Sequence of chain 3.E:
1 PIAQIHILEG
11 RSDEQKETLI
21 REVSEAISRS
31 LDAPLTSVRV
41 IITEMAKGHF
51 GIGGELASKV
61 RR

The small molecule below binds the protein below.
Small molecule (SMILES): C/C=C\C(=O)C(=O)O

Sequence of chain 6.E:
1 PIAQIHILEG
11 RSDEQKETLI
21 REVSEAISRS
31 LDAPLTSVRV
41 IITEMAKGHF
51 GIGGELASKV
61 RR

Binding-site contacts:
Ligand atom O2 contacts residue ARG61 of chain 1.E at 3.2 Å (salt-bridge).
Ligand atom C5 contacts residue ILE2 of chain 6.E at 3.3 Å (hydrophobic).
Ligand atom C2 contacts residue PHE50 of chain 1.E at 4.0 Å (hydrophobic).
Ligand atom O2 contacts residue SER37 of chain 6.E at 4.2 Å.
Ligand atom O3 contacts residue ARG39 of chain 3.E at 3.0 Å (salt-bridge).
Ligand atom C4 contacts residue ILE2 of chain 6.E at 3.9 Å (hydrophobic).
Ligand atom O1 contacts residue ARG61 of chain 1.E at 3.0 Å (salt-bridge).
Ligand atom O3 contacts residue SER37 of chain 6.E at 4.4 Å.
Ligand atom C1 contacts residue ARG61 of chain 1.E at 3.7 Å.
Ligand atom C2 contacts residue SER37 of chain 6.E at 3.9 Å.
Ligand atom C1 contacts residue SER37 of chain 6.E at 4.0 Å.
Ligand atom C3 contacts residue SER37 of chain 6.E at 3.5 Å.
Ligand atom C4 contacts residue SER37 of chain 6.E at 4.0 Å.
Ligand atom C1 contacts residue ARG39 of chain 3.E at 3.9 Å.
Ligand atom O2 contacts residue ARG39 of chain 3.E at 2.8 Å (salt-bridge).
Ligand atom O1 contacts residue SER37 of chain 6.E at 4.0 Å.
Ligand atom O3 contacts residue PRO1 of chain 6.E at 4.4 Å.
Ligand atom C5 contacts residue HIS6 of chain 1.E at 4.1 Å.
Ligand atom C5 contacts residue MET45 of chain 1.E at 4.5 Å (hydrophobic).
Ligand atom O3 contacts residue PHE50 of chain 1.E at 3.2 Å.
Ligand atom C2 contacts residue PRO1 of chain 6.E at 3.8 Å (hydrophobic).
Ligand atom C3 contacts residue PRO1 of chain 6.E at 2.3 Å (hydrophobic).
Ligand atom C5 contacts residue PHE50 of chain 1.E at 4.0 Å (hydrophobic).
Ligand atom C4 contacts residue PRO1 of chain 6.E at 1.4 Å (hydrophobic).
Ligand atom C2 contacts residue ARG39 of chain 3.E at 3.9 Å.
Ligand atom C5 contacts residue PRO1 of chain 6.E at 2.5 Å (hydrophobic).

Sequence of chain 1.E:
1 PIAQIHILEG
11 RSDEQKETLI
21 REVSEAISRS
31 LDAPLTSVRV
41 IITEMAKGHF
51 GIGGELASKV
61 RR